Sequence of chain 1.D:
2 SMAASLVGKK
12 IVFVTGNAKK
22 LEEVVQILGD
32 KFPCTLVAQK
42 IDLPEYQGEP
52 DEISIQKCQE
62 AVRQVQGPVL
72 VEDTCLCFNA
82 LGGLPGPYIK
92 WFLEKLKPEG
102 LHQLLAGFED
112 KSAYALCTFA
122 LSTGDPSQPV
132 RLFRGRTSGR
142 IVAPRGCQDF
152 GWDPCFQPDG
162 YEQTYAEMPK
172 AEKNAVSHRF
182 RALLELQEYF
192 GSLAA

Binding-site contacts:
Ligand atom N9 contacts residue PHE151 of chain 1.D at 3.5 Å.
Ligand atom C2 contacts residue TRP153 of chain 1.D at 3.4 Å (hydrophobic).
Ligand atom O6 contacts residue ARG180 of chain 1.D at 2.9 Å (salt-bridge).
Ligand atom O3' contacts residue LYS91 of chain 1.D at 3.6 Å.
Ligand atom N9 contacts residue TRP153 of chain 1.D at 3.7 Å.
Ligand atom O1P contacts residue GLU46 of chain 1.D at 3.7 Å.
Ligand atom N7 contacts residue THR75 of chain 1.D at 3.7 Å.
Ligand atom N1 contacts residue LYS174 of chain 1.D at 3.3 Å (salt-bridge).
Ligand atom N7 contacts residue PHE151 of chain 1.D at 3.4 Å.
Ligand atom N3 contacts residue PHE151 of chain 1.D at 3.7 Å.
Ligand atom C2' contacts residue ASN18 of chain 1.D at 3.4 Å.
Ligand atom C8 contacts residue PHE151 of chain 1.D at 3.7 Å (hydrophobic).
Ligand atom O3P contacts residue THR75 of chain 1.D at 2.8 Å (h-bond).
Ligand atom O2P contacts residue POP1 of chain 1.O at 2.7 Å (h-bond).
Ligand atom O2P contacts residue LYS21 of chain 1.D at 3.0 Å (salt-bridge).
Ligand atom O6 contacts residue GLU24 of chain 1.D at 3.6 Å.
Ligand atom C5 contacts residue ARG180 of chain 1.D at 3.5 Å.
Ligand atom O2P contacts residue ASN18 of chain 1.D at 3.7 Å.
Ligand atom N1 contacts residue ASP154 of chain 1.D at 2.9 Å (salt-bridge).
Ligand atom C2 contacts residue PHE151 of chain 1.D at 3.4 Å (hydrophobic).
Ligand atom O6 contacts residue LYS174 of chain 1.D at 3.3 Å (salt-bridge).
Ligand atom O4' contacts residue TRP153 of chain 1.D at 3.2 Å (h-bond).
Ligand atom O6 contacts residue HIS179 of chain 1.D at 2.9 Å (h-bond).
Ligand atom O3P contacts residue LYS21 of chain 1.D at 3.4 Å (salt-bridge).
Ligand atom C2 contacts residue ASP154 of chain 1.D at 3.3 Å.
Ligand atom C5' contacts residue ILE90 of chain 1.D at 3.6 Å (hydrophobic).
Ligand atom N3 contacts residue TRP153 of chain 1.D at 3.3 Å (h-bond).
Ligand atom O1P contacts residue ASP74 of chain 1.D at 3.6 Å (salt-bridge).
Ligand atom O2' contacts residue ASN18 of chain 1.D at 3.5 Å (h-bond).
Ligand atom C4 contacts residue PHE151 of chain 1.D at 3.5 Å (hydrophobic).
Ligand atom C5 contacts residue PHE151 of chain 1.D at 3.4 Å (hydrophobic).
Ligand atom O3' contacts residue LEU94 of chain 1.D at 3.7 Å.
Ligand atom N7 contacts residue ARG180 of chain 1.D at 2.9 Å (salt-bridge).
Ligand atom C4 contacts residue TRP153 of chain 1.D at 3.5 Å (hydrophobic).
Ligand atom C6 contacts residue PHE151 of chain 1.D at 3.6 Å (hydrophobic).
Ligand atom C6 contacts residue ARG180 of chain 1.D at 3.6 Å.
Ligand atom P contacts residue LYS21 of chain 1.D at 3.6 Å.
Ligand atom O6 contacts residue PHE151 of chain 1.D at 3.7 Å.
Ligand atom C6 contacts residue LYS174 of chain 1.D at 3.6 Å.
Ligand atom O3P contacts residue GLU73 of chain 1.D at 3.6 Å (salt-bridge).

This protein binds this small molecule.
Small molecule (SMILES): O=c1[nH]cnc2c1ncn2[C@@H]1O[C@H](COP(=O)(O)O)[C@@H](O)[C@H]1O